Binding-site contacts:
Ligand atom O2 contacts residue LYS190 of chain 2.A at 4.2 Å.
Ligand atom C5 contacts residue VAL192 of chain 2.A at 3.5 Å (hydrophobic).
Ligand atom O1 contacts residue PRO189 of chain 2.A at 3.8 Å.
Ligand atom C4 contacts residue PHE191 of chain 2.A at 4.3 Å (hydrophobic).
Ligand atom C5 contacts residue PRO156 of chain 2.A at 3.5 Å (hydrophobic).
Ligand atom C1 contacts residue LYS190 of chain 2.A at 4.3 Å.
Ligand atom O3 contacts residue PRO156 of chain 2.A at 3.8 Å.
Ligand atom O1 contacts residue LYS190 of chain 2.A at 4.3 Å.
Ligand atom O5 contacts residue PRO156 of chain 2.A at 3.6 Å.
Ligand atom O4 contacts residue LYS190 of chain 2.A at 3.5 Å (salt-bridge).
Ligand atom C2 contacts residue PHE191 of chain 2.A at 4.4 Å (hydrophobic).
Ligand atom O4 contacts residue PHE191 of chain 2.A at 3.5 Å.
Ligand atom O3 contacts residue PHE191 of chain 2.A at 4.2 Å.
Ligand atom C3 contacts residue LYS190 of chain 2.A at 4.4 Å.
Ligand atom C4 contacts residue VAL192 of chain 2.A at 3.9 Å (hydrophobic).
Ligand atom O5 contacts residue VAL192 of chain 2.A at 2.6 Å (h-bond).
Ligand atom O5 contacts residue MET155 of chain 2.A at 3.7 Å.
Ligand atom O4 contacts residue VAL192 of chain 2.A at 2.8 Å (h-bond).
Ligand atom C5 contacts residue PHE191 of chain 2.A at 3.8 Å (hydrophobic).
Ligand atom C2 contacts residue LYS190 of chain 2.A at 3.6 Å.
Ligand atom C3 contacts residue PHE191 of chain 2.A at 3.7 Å (hydrophobic).
Ligand atom C5 contacts residue MET155 of chain 2.A at 4.5 Å (hydrophobic).
Ligand atom O2 contacts residue PRO189 of chain 2.A at 4.0 Å.

A small-molecule ligand and the protein it binds are described below.
Small molecule (SMILES): OC[C@@H](O)C(O)[C@@H](O)CO

Sequence of chain 2.A:
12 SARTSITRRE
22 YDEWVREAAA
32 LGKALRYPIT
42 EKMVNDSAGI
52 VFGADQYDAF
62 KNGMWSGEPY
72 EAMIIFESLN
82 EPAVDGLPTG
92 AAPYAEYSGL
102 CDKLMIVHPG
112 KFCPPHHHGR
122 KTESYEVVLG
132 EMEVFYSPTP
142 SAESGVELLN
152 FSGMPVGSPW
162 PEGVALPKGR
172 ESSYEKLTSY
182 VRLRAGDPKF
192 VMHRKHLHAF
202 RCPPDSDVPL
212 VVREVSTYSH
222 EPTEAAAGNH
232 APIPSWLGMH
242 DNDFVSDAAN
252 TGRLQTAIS